Binding-site contacts:
Ligand atom N09 contacts residue NAP1 of chain 1.C at 3.6 Å (h-bond).
Ligand atom N06 contacts residue ILE15 of chain 1.A at 3.8 Å.
Ligand atom O11 contacts residue NAP1 of chain 1.C at 3.3 Å.
Ligand atom C18 contacts residue PRO61 of chain 1.A at 3.6 Å (hydrophobic).
Ligand atom O28 contacts residue ARG70 of chain 1.A at 2.8 Å (salt-bridge).
Ligand atom F25 contacts residue LEU38 of chain 1.A at 3.6 Å.
Ligand atom C03 contacts residue ASP37 of chain 1.A at 3.6 Å.
Ligand atom N07 contacts residue NAP1 of chain 1.C at 3.7 Å.
Ligand atom C05 contacts residue ASP37 of chain 1.A at 3.5 Å.
Ligand atom N06 contacts residue ASP37 of chain 1.A at 2.8 Å (salt-bridge).
Ligand atom O28 contacts residue PHE41 of chain 1.A at 3.3 Å.
Ligand atom C12 contacts residue PHE41 of chain 1.A at 3.6 Å (hydrophobic).
Ligand atom C05 contacts residue TRP16 of chain 1.A at 3.8 Å (hydrophobic).
Ligand atom C01 contacts residue LEU38 of chain 1.A at 3.4 Å (hydrophobic).
Ligand atom F24 contacts residue LYS42 of chain 1.A at 3.5 Å.
Ligand atom O15 contacts residue LEU60 of chain 1.A at 3.5 Å.
Ligand atom N06 contacts residue TRP16 of chain 1.A at 3.7 Å.
Ligand atom N09 contacts residue TYR114 of chain 1.A at 3.2 Å (h-bond).
Ligand atom C02 contacts residue ASP37 of chain 1.A at 3.6 Å.
Ligand atom C05 contacts residue PHE41 of chain 1.A at 3.7 Å (hydrophobic).
Ligand atom C14 contacts residue LEU60 of chain 1.A at 3.6 Å (hydrophobic).
Ligand atom C29 contacts residue LEU67 of chain 1.A at 3.6 Å (hydrophobic).
Ligand atom C08 contacts residue NAP1 of chain 1.C at 3.3 Å.
Ligand atom C08 contacts residue ILE15 of chain 1.A at 3.6 Å (hydrophobic).
Ligand atom C05 contacts residue ALA17 of chain 1.A at 3.8 Å (hydrophobic).
Ligand atom O28 contacts residue LYS42 of chain 1.A at 3.7 Å.
Ligand atom C16 contacts residue LEU60 of chain 1.A at 3.8 Å (hydrophobic).
Ligand atom N09 contacts residue PHE41 of chain 1.A at 3.7 Å.
Ligand atom C26 contacts residue ARG70 of chain 1.A at 3.5 Å.
Ligand atom N09 contacts residue ILE15 of chain 1.A at 2.8 Å (h-bond).
Ligand atom C02 contacts residue ILE30 of chain 1.A at 3.5 Å (hydrophobic).
Ligand atom N04 contacts residue ASP37 of chain 1.A at 2.7 Å (salt-bridge).
Ligand atom N07 contacts residue TRP16 of chain 1.A at 3.3 Å.
Ligand atom C21 contacts residue HIS64 of chain 1.A at 3.8 Å.
Ligand atom N09 contacts residue ILE108 of chain 1.A at 3.0 Å (h-bond).
Ligand atom N07 contacts residue PHE41 of chain 1.A at 3.5 Å.
Ligand atom C10 contacts residue NAP1 of chain 1.C at 3.4 Å.
Ligand atom C08 contacts residue PHE41 of chain 1.A at 3.5 Å (hydrophobic).
Ligand atom N07 contacts residue ILE15 of chain 1.A at 3.5 Å (h-bond).
Ligand atom O27 contacts residue ARG70 of chain 1.A at 2.9 Å (salt-bridge).

Sequence of chain 1.A:
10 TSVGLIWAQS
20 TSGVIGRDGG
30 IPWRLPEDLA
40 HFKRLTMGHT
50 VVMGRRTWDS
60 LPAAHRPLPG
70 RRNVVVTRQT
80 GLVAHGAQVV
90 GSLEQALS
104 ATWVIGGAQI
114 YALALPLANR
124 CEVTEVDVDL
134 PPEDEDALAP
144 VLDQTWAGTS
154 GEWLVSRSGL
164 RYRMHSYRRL

The small molecule below binds the protein below.
Small molecule (SMILES): CCc1nc(N)nc(N)c1OCCCOc1cccc(C[C@@H](C(=O)O)C(F)F)c1